The protein below binds the small molecule below.
Small molecule (SMILES): CC(=O)N[C@H]1[C@H](O[C@H]2[C@H](O)[C@@H](NC(C)=O)CO[C@@H]2CO)O[C@H](CO)[C@@H](O)[C@@H]1O

Binding-site contacts:
Ligand atom C8 contacts residue LEU355 of chain 2.A at 3.7 Å (hydrophobic).
Ligand atom C1 contacts residue ASN64 of chain 2.A at 1.4 Å.
Ligand atom N2 contacts residue ASN64 of chain 2.A at 2.9 Å (h-bond).
Ligand atom C2 contacts residue ASN64 of chain 2.A at 2.5 Å.
Ligand atom C8 contacts residue ASN64 of chain 2.A at 4.5 Å.
Ligand atom O5 contacts residue ASN65 of chain 2.A at 2.7 Å (h-bond).
Ligand atom C1 contacts residue ASN65 of chain 2.A at 3.6 Å.
Ligand atom C7 contacts residue LEU355 of chain 2.A at 4.2 Å (hydrophobic).
Ligand atom O6 contacts residue ASN65 of chain 2.A at 3.0 Å (h-bond).
Ligand atom C3 contacts residue ASN64 of chain 2.A at 3.8 Å.
Ligand atom C6 contacts residue ASN65 of chain 2.A at 3.5 Å.
Ligand atom N2 contacts residue LEU355 of chain 2.A at 4.1 Å.
Ligand atom C7 contacts residue ASN64 of chain 2.A at 3.3 Å.
Ligand atom C4 contacts residue ASN64 of chain 2.A at 4.3 Å.
Ligand atom C5 contacts residue ASN65 of chain 2.A at 3.6 Å.
Ligand atom O7 contacts residue ASN64 of chain 2.A at 3.4 Å (h-bond).
Ligand atom O5 contacts residue ASN64 of chain 2.A at 2.4 Å (h-bond).
Ligand atom C5 contacts residue ASN64 of chain 2.A at 3.7 Å.

Sequence of chain 2.A:
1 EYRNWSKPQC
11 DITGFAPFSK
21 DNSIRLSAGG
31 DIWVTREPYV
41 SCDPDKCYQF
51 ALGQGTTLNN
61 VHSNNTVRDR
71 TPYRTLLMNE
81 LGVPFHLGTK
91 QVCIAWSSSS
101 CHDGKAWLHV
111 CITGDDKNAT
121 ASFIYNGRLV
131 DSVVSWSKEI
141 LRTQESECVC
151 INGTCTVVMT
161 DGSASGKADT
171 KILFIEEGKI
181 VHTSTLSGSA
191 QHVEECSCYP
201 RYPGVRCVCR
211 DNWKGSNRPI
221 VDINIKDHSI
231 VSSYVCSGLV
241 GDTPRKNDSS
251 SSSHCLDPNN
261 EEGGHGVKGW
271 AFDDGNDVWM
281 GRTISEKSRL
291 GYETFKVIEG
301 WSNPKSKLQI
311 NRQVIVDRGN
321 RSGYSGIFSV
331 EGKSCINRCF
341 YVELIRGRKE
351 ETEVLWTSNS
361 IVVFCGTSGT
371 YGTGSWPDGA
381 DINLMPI